Sequence of chain 1.C:
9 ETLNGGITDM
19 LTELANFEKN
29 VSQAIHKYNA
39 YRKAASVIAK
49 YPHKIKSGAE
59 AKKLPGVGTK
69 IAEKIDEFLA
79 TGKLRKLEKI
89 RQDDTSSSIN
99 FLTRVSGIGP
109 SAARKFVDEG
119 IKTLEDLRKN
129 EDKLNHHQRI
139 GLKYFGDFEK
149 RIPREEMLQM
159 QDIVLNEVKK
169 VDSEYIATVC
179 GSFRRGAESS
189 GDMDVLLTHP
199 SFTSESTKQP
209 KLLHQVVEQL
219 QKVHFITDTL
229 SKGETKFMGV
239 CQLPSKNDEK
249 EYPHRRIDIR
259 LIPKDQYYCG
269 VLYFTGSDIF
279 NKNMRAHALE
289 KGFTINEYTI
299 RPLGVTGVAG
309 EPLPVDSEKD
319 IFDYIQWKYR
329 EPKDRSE

Binding-site contacts:
Ligand atom C2 contacts residue DT3 of chain 1.A at 3.3 Å.
Ligand atom C2 contacts residue DG6 of chain 1.A at 3.1 Å.
Ligand atom N3 contacts residue DA7 of chain 1.A at 3.0 Å (h-bond).
Ligand atom N4 contacts residue DG6 of chain 1.A at 2.7 Å (h-bond).
Ligand atom O4 contacts residue DA5 of chain 1.A at 2.6 Å (h-bond).
Ligand atom N3 contacts residue DA2 of chain 1.A at 2.8 Å (h-bond).
Ligand atom OP1 contacts residue ALA110 of chain 1.C at 2.9 Å (h-bond).
Ligand atom O2 contacts residue DG6 of chain 1.A at 2.6 Å (h-bond).
Ligand atom OP1 contacts residue GLY107 of chain 1.C at 3.4 Å (h-bond).
Ligand atom N6 contacts residue DT3 of chain 1.A at 3.1 Å (h-bond).
Ligand atom C2 contacts residue DA5 of chain 1.A at 3.3 Å.
Ligand atom C4 contacts residue DA5 of chain 1.A at 3.0 Å.
Ligand atom C2 contacts residue DA5 of chain 1.A at 3.2 Å.
Ligand atom O5' contacts residue GLY107 of chain 1.C at 3.5 Å.
Ligand atom O2 contacts residue DA7 of chain 1.A at 3.1 Å (h-bond).
Ligand atom N2 contacts residue DA2 of chain 1.A at 3.3 Å.
Ligand atom OP2 contacts residue SER109 of chain 1.C at 3.0 Å (h-bond).
Ligand atom O4 contacts residue DA2 of chain 1.A at 3.0 Å (h-bond).
Ligand atom N3 contacts residue DA5 of chain 1.A at 2.3 Å (h-bond).
Ligand atom C4 contacts residue DG6 of chain 1.A at 3.0 Å.
Ligand atom N1 contacts residue DT4 of chain 1.A at 2.3 Å (h-bond).
Ligand atom N2 contacts residue DC1 of chain 1.A at 2.8 Å (h-bond).
Ligand atom N1 contacts residue DC1 of chain 1.A at 3.3 Å (h-bond).
Ligand atom OP1 contacts residue NA1 of chain 1.D at 2.6 Å (h-bond).
Ligand atom O2 contacts residue DA5 of chain 1.A at 3.1 Å.
Ligand atom C2 contacts residue DA7 of chain 1.A at 3.4 Å.
Ligand atom OP1 contacts residue GLY105 of chain 1.C at 2.8 Å (h-bond).
Ligand atom N3 contacts residue DG6 of chain 1.A at 2.5 Å (h-bond).
Ligand atom C6 contacts residue DT4 of chain 1.A at 3.2 Å.
Ligand atom O4 contacts residue DA7 of chain 1.A at 3.0 Å (h-bond).
Ligand atom OP1 contacts residue VAL103 of chain 1.C at 3.4 Å (h-bond).
Ligand atom OP1 contacts residue ILE106 of chain 1.C at 2.9 Å (h-bond).
Ligand atom N1 contacts residue DT3 of chain 1.A at 2.9 Å (h-bond).
Ligand atom N6 contacts residue DA2 of chain 1.A at 3.1 Å (h-bond).
Ligand atom O2 contacts residue LYS234 of chain 1.C at 3.5 Å (salt-bridge).
Ligand atom C2 contacts residue DT4 of chain 1.A at 2.9 Å.
Ligand atom N6 contacts residue DT4 of chain 1.A at 2.6 Å (h-bond).
Ligand atom N1 contacts residue DA5 of chain 1.A at 3.3 Å (h-bond).
Ligand atom O2 contacts residue DG6 of chain 1.A at 3.0 Å (h-bond).
Ligand atom OP1 contacts residue ARG254 of chain 1.C at 3.1 Å (salt-bridge).

The protein below binds the small molecule below.
Small molecule (SMILES): Cc1cn([C@H]2C[C@H](O[P](=O)(O)OC[C@H]3O[C@@H](n4cnc5c(N)ncnc54)C[C@@H]3O[P](=O)(O)OC[C@H]3O[C@@H](n4cnc5c(N)ncnc54)C[C@@H]3O[P](=O)(O)OC[C@H]3O[C@@H](n4cc(C)c(=O)[nH]c4=O)C[C@@H]3O[P](=O)(O)OC[C@H]3O[C@@H](n4cnc5c(=O)nc(N)[nH]c54)C[C@@H]3O)[C@@H](CO[P](=O)(O)O[C@H]3C[C@H](n4ccc(N)nc4=O)O[C@@H]3CO[P](=O)(O)O[C@H]3C[C@H](n4cc(C)c(=O)[nH]c4=O)O[C@@H]3COP(=O)(O)O)O2)c(=O)[nH]c1=O